Sequence of chain 3.A:
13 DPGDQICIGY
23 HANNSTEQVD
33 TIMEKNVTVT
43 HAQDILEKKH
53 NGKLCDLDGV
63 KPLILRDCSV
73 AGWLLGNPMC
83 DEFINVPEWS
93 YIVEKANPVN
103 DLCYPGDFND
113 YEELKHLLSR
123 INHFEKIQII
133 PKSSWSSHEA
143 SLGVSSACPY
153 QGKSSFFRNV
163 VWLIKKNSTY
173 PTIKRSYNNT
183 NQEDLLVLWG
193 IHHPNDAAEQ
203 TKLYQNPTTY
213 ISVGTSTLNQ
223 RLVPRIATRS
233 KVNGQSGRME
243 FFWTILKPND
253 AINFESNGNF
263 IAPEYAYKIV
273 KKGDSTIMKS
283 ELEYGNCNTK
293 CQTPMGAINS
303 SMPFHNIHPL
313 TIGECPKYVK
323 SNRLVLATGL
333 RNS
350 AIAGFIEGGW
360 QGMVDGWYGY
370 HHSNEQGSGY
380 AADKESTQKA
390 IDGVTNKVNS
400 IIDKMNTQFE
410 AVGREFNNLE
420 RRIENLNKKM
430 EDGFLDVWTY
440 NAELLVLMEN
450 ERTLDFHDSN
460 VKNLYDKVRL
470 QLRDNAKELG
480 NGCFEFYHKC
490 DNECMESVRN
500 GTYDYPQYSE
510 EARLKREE

Sequence of chain 2.A:
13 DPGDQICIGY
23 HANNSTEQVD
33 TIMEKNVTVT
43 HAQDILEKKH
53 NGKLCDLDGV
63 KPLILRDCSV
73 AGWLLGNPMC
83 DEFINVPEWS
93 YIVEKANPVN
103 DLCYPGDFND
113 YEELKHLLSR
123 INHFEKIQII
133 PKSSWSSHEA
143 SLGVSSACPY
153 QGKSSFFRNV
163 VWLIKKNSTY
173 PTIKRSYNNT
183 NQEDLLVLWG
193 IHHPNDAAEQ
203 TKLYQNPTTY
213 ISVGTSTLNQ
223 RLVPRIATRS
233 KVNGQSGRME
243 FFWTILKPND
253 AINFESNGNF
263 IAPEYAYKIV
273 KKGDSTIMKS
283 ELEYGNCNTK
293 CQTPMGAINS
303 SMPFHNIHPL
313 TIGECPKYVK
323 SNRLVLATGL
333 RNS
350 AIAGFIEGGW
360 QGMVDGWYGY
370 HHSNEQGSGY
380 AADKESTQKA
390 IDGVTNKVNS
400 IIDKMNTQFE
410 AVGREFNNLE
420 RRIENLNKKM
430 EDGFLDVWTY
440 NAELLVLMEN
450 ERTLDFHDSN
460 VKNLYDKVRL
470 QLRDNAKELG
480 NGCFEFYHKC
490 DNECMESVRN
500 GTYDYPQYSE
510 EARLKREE

Binding-site contacts:
Ligand atom C1 contacts residue ASN180 of chain 3.A at 1.4 Å.
Ligand atom C3 contacts residue ASN180 of chain 3.A at 3.8 Å.
Ligand atom N2 contacts residue ASP252 of chain 3.A at 4.4 Å.
Ligand atom C6 contacts residue ASN251 of chain 3.A at 3.9 Å.
Ligand atom C5 contacts residue ASN251 of chain 3.A at 3.4 Å.
Ligand atom C6 contacts residue SO41 of chain 3.M at 3.3 Å.
Ligand atom O3 contacts residue SO41 of chain 3.M at 4.2 Å.
Ligand atom C8 contacts residue ASP252 of chain 3.A at 3.9 Å.
Ligand atom C4 contacts residue ASN180 of chain 3.A at 4.1 Å.
Ligand atom C5 contacts residue ASN180 of chain 3.A at 3.6 Å.
Ligand atom N2 contacts residue ASN180 of chain 3.A at 3.0 Å (h-bond).
Ligand atom C4 contacts residue SO41 of chain 3.M at 3.4 Å.
Ligand atom O4 contacts residue ASN251 of chain 3.A at 4.0 Å.
Ligand atom C2 contacts residue ASN180 of chain 3.A at 2.5 Å.
Ligand atom C1 contacts residue ASN251 of chain 3.A at 3.7 Å.
Ligand atom O5 contacts residue ASN251 of chain 3.A at 4.3 Å.
Ligand atom O6 contacts residue SO41 of chain 3.M at 3.8 Å.
Ligand atom O7 contacts residue ASN180 of chain 3.A at 4.1 Å.
Ligand atom C8 contacts residue SER232 of chain 2.A at 3.5 Å.
Ligand atom C7 contacts residue ASN180 of chain 3.A at 3.9 Å.
Ligand atom C3 contacts residue ASN251 of chain 3.A at 3.8 Å.
Ligand atom N2 contacts residue ASN251 of chain 3.A at 2.9 Å (h-bond).
Ligand atom C2 contacts residue ASN251 of chain 3.A at 3.6 Å.
Ligand atom O5 contacts residue ASN180 of chain 3.A at 2.3 Å (h-bond).
Ligand atom O4 contacts residue SO41 of chain 3.M at 2.3 Å (h-bond).
Ligand atom C4 contacts residue ASN251 of chain 3.A at 4.1 Å.
Ligand atom C5 contacts residue SO41 of chain 3.M at 3.8 Å.
Ligand atom C8 contacts residue ALA253 of chain 3.A at 3.8 Å (hydrophobic).
Ligand atom N2 contacts residue ALA253 of chain 3.A at 4.5 Å.
Ligand atom C7 contacts residue ALA253 of chain 3.A at 4.3 Å (hydrophobic).
Ligand atom C8 contacts residue ASN251 of chain 3.A at 4.0 Å.
Ligand atom C7 contacts residue ASN251 of chain 3.A at 3.9 Å.

This protein binds this small molecule.
Small molecule (SMILES): CC(=O)N[C@@H]1[C@@H](O)[C@H](O)[C@@H](CO)O[C@H]1O